Sequence of chain 1.A:
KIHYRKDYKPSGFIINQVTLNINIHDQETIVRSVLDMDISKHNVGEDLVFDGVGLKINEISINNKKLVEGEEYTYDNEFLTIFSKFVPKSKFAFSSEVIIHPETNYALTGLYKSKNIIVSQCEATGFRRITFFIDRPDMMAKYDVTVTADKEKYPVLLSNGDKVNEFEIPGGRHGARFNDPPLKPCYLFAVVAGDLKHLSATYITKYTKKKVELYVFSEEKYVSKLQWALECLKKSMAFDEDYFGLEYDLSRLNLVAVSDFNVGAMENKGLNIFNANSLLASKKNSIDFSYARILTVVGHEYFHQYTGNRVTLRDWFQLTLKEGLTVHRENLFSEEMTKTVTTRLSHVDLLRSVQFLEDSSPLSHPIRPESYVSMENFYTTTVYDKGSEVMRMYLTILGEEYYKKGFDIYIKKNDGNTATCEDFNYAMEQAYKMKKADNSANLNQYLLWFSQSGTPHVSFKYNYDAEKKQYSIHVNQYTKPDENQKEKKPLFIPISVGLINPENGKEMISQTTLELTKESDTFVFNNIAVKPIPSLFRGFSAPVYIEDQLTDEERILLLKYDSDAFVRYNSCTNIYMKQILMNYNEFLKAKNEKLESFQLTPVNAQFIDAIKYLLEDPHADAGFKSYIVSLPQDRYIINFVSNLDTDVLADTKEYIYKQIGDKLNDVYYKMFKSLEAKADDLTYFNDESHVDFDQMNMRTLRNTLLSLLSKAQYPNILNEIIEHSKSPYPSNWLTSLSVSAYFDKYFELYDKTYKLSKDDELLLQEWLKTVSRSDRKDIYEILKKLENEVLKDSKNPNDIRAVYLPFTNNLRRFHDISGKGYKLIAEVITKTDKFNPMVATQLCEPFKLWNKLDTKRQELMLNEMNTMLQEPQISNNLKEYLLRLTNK

Binding-site contacts:
Ligand atom N08 contacts residue GLU270 of chain 1.A at 3.6 Å.
Ligand atom C19 contacts residue TYR387 of chain 1.A at 3.7 Å (hydrophobic).
Ligand atom O09 contacts residue ZN1 of chain 1.M at 2.2 Å.
Ligand atom O21 contacts residue GLY267 of chain 1.A at 2.7 Å (h-bond).
Ligand atom O09 contacts residue HIS307 of chain 1.A at 3.1 Å.
Ligand atom C05 contacts residue VAL266 of chain 1.A at 3.6 Å (hydrophobic).
Ligand atom N08 contacts residue ALA268 of chain 1.A at 2.8 Å (h-bond).
Ligand atom C07 contacts residue ZN1 of chain 1.M at 2.9 Å.
Ligand atom C06 contacts residue TYR387 of chain 1.A at 3.7 Å (hydrophobic).
Ligand atom C23 contacts residue GLU126 of chain 1.A at 3.6 Å.
Ligand atom C18 contacts residue TYR382 of chain 1.A at 3.0 Å (hydrophobic).
Ligand atom N14 contacts residue GOL1 of chain 1.J at 3.3 Å (h-bond).
Ligand atom O09 contacts residue GLU270 of chain 1.A at 3.0 Å (salt-bridge).
Ligand atom O10 contacts residue TYR387 of chain 1.A at 2.6 Å (h-bond).
Ligand atom O10 contacts residue ZN1 of chain 1.M at 2.1 Å.
Ligand atom C02 contacts residue TYR382 of chain 1.A at 3.7 Å (hydrophobic).
Ligand atom C07 contacts residue ALA268 of chain 1.A at 3.5 Å (hydrophobic).
Ligand atom C04 contacts residue TYR387 of chain 1.A at 3.4 Å (hydrophobic).
Ligand atom O09 contacts residue HIS303 of chain 1.A at 3.2 Å.
Ligand atom O10 contacts residue HIS303 of chain 1.A at 3.5 Å (h-bond).
Ligand atom C13 contacts residue GOL1 of chain 1.J at 3.4 Å.
Ligand atom O21 contacts residue GOL1 of chain 1.J at 3.5 Å (h-bond).
Ligand atom C03 contacts residue TYR382 of chain 1.A at 3.3 Å (hydrophobic).
Ligand atom C22 contacts residue ALA268 of chain 1.A at 3.7 Å (hydrophobic).
Ligand atom O10 contacts residue GLU326 of chain 1.A at 2.9 Å (salt-bridge).
Ligand atom C19 contacts residue TYR382 of chain 1.A at 3.5 Å (hydrophobic).
Ligand atom O21 contacts residue ALA268 of chain 1.A at 3.2 Å (h-bond).
Ligand atom N08 contacts residue GLU304 of chain 1.A at 3.0 Å (salt-bridge).
Ligand atom C07 contacts residue TYR387 of chain 1.A at 3.4 Å (hydrophobic).
Ligand atom N08 contacts residue ZN1 of chain 1.M at 2.9 Å.
Ligand atom C05 contacts residue TYR387 of chain 1.A at 3.6 Å (hydrophobic).
Ligand atom C12 contacts residue GOL1 of chain 1.J at 3.6 Å.
Ligand atom O21 contacts residue VAL266 of chain 1.A at 3.6 Å.
Ligand atom C12 contacts residue GLY267 of chain 1.A at 3.6 Å.
Ligand atom C19 contacts residue THR383 of chain 1.A at 3.6 Å.
Ligand atom O09 contacts residue GLU304 of chain 1.A at 2.4 Å (salt-bridge).
Ligand atom C20 contacts residue TYR387 of chain 1.A at 3.5 Å (hydrophobic).
Ligand atom BR01 contacts residue GLU126 of chain 1.A at 3.4 Å.
Ligand atom N11 contacts residue TYR387 of chain 1.A at 3.5 Å (h-bond).
Ligand atom C06 contacts residue ALA268 of chain 1.A at 3.2 Å (hydrophobic).

This protein binds this small molecule.
Small molecule (SMILES): O=C(CNc1ccccc1)N[C@@H](C(=O)NO)c1ccc(Br)cc1